The small molecule below binds the protein below.
Small molecule (SMILES): Nc1ncnc2c1ncn2[C@@H]1O[C@H](CO[P](=O)(O)O[C@H]2[C@@H](O)[C@H](n3cnc4c(N)ncnc43)O[C@@H]2CO[P](=O)(O)O[C@H]2[C@@H](O)[C@H](n3cnc4c(N)ncnc43)O[C@@H]2CO)[C@@H](O)[C@H]1O

Sequence of chain 59.B:
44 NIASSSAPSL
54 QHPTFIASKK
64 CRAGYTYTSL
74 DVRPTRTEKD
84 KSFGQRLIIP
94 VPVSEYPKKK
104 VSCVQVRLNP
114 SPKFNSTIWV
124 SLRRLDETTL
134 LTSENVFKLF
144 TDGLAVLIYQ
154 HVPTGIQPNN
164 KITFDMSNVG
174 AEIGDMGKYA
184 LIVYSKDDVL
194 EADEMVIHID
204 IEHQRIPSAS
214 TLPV

Binding-site contacts:
Ligand atom C1' contacts residue GLY67 of chain 59.B at 4.4 Å.
Ligand atom O2' contacts residue ALA66 of chain 59.B at 3.6 Å.
Ligand atom O5' contacts residue ARG208 of chain 58.C at 4.0 Å.
Ligand atom N3 contacts residue ARG65 of chain 59.B at 4.1 Å.
Ligand atom O2' contacts residue ARG65 of chain 59.B at 4.3 Å.
Ligand atom P contacts residue ARG208 of chain 58.C at 4.5 Å.
Ligand atom O2' contacts residue ARG208 of chain 59.B at 4.1 Å.
Ligand atom O2' contacts residue GLY67 of chain 59.B at 3.3 Å (h-bond).
Ligand atom OP1 contacts residue SER211 of chain 59.B at 4.3 Å.
Ligand atom OP1 contacts residue ARG208 of chain 58.C at 4.1 Å.
Ligand atom OP2 contacts residue ARG208 of chain 58.C at 4.4 Å.
Ligand atom OP1 contacts residue ARG208 of chain 59.B at 4.1 Å.

Sequence of chain 58.C:
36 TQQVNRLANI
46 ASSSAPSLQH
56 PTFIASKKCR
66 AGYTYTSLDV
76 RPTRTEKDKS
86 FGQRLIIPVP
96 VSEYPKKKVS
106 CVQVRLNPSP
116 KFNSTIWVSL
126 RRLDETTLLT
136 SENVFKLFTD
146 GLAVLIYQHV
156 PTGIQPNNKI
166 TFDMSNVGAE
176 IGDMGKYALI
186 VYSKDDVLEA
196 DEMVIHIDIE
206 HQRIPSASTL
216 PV